Binding-site contacts:
Ligand atom C10 contacts residue TRP108 of chain 1.B at 3.8 Å (hydrophobic).
Ligand atom C05 contacts residue ASN23 of chain 1.B at 3.7 Å.
Ligand atom C18 contacts residue SER88 of chain 1.B at 3.6 Å.
Ligand atom C25 contacts residue PHE112 of chain 1.B at 3.6 Å (hydrophobic).
Ligand atom C08 contacts residue TRP120 of chain 2.B at 3.7 Å (hydrophobic).
Ligand atom C24 contacts residue PHE112 of chain 1.B at 3.6 Å (hydrophobic).
Ligand atom C05 contacts residue ASP128 of chain 1.B at 3.7 Å.
Ligand atom C26 contacts residue TYR124 of chain 1.B at 3.8 Å (hydrophobic).
Ligand atom O03 contacts residue SER27 of chain 1.B at 2.7 Å (h-bond).
Ligand atom C27 contacts residue PHE112 of chain 1.B at 3.2 Å (hydrophobic).
Ligand atom C14 contacts residue ALA47 of chain 1.B at 3.6 Å (hydrophobic).
Ligand atom N13 contacts residue PHE112 of chain 1.B at 3.3 Å.
Ligand atom S04 contacts residue TRP79 of chain 1.B at 3.6 Å.
Ligand atom S04 contacts residue THR90 of chain 1.B at 3.4 Å (h-bond).
Ligand atom N06 contacts residue LEU25 of chain 1.B at 3.7 Å.
Ligand atom C26 contacts residue PHE112 of chain 1.B at 3.6 Å (hydrophobic).
Ligand atom N02 contacts residue ASP128 of chain 1.B at 2.9 Å (salt-bridge).
Ligand atom N06 contacts residue SER45 of chain 1.B at 3.0 Å (h-bond).
Ligand atom C20 contacts residue SER88 of chain 1.B at 3.6 Å.
Ligand atom C05 contacts residue LEU25 of chain 1.B at 3.6 Å (hydrophobic).
Ligand atom C05 contacts residue TYR43 of chain 1.B at 3.5 Å (hydrophobic).
Ligand atom C16 contacts residue TRP79 of chain 1.B at 3.7 Å (hydrophobic).
Ligand atom C01 contacts residue TRP120 of chain 2.B at 3.6 Å (hydrophobic).
Ligand atom C17 contacts residue TRP79 of chain 1.B at 3.6 Å (hydrophobic).
Ligand atom O03 contacts residue TYR43 of chain 1.B at 2.7 Å (h-bond).
Ligand atom N02 contacts residue LEU25 of chain 1.B at 3.7 Å.
Ligand atom C20 contacts residue ALA86 of chain 1.B at 3.4 Å (hydrophobic).
Ligand atom S04 contacts residue TRP92 of chain 1.B at 3.8 Å.
Ligand atom C28 contacts residue PHE112 of chain 1.B at 3.6 Å (hydrophobic).
Ligand atom C14 contacts residue SER45 of chain 1.B at 3.5 Å.
Ligand atom C22 contacts residue TYR124 of chain 1.B at 3.7 Å (hydrophobic).
Ligand atom C17 contacts residue LYS49 of chain 1.B at 3.6 Å.
Ligand atom N09 contacts residue SER88 of chain 1.B at 3.1 Å (h-bond).
Ligand atom C05 contacts residue SER27 of chain 1.B at 3.6 Å.
Ligand atom C15 contacts residue TRP79 of chain 1.B at 3.7 Å (hydrophobic).
Ligand atom O03 contacts residue ASN23 of chain 1.B at 3.0 Å (h-bond).
Ligand atom O07 contacts residue LYS49 of chain 1.B at 2.9 Å (salt-bridge).
Ligand atom C12 contacts residue TRP108 of chain 1.B at 3.3 Å (hydrophobic).
Ligand atom C23 contacts residue LYS49 of chain 1.B at 3.5 Å.
Ligand atom O07 contacts residue GLY48 of chain 1.B at 3.5 Å.

Sequence of chain 2.B:
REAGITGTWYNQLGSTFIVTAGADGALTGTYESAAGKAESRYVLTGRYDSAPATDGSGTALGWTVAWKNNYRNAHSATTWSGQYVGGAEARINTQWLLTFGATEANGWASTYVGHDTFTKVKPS

Sequence of chain 1.B:
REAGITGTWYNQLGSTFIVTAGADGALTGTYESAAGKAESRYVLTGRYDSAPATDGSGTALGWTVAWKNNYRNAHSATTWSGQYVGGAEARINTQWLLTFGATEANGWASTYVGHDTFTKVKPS

This small molecule binds to this protein.
Small molecule (SMILES): O=C(CCCC[C@@H]1SC[C@@H]2NC(=O)N[C@@H]21)NC1CCN(c2ccncc2)CC1